Sequence of chain 1.L:
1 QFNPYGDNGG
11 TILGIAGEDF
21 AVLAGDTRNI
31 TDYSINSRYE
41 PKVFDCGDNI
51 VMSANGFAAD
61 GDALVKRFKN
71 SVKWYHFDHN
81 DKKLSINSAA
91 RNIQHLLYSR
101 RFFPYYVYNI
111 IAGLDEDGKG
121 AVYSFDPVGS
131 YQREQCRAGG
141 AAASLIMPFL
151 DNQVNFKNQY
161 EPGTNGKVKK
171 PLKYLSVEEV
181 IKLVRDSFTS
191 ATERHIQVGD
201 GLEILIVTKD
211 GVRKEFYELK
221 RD

This protein binds this small molecule.
Small molecule (SMILES): COc1ccc(C[C@H](NC(=O)[C@H](C)NC(=O)CN2CCOCC2)C(=O)N[C@@H](Cc2ccccc2)[C@@H](O)[C@H](C)CO)cc1

Binding-site contacts:
Ligand atom C7 contacts residue LYS33 of chain 1.K at 3.7 Å.
Ligand atom C8 contacts residue THR1 of chain 1.K at 2.3 Å.
Ligand atom O21 contacts residue MES1 of chain 1.NA at 2.9 Å (h-bond).
Ligand atom C23 contacts residue GLY47 of chain 1.K at 3.7 Å.
Ligand atom C42 contacts residue GLY47 of chain 1.K at 3.5 Å.
Ligand atom C10 contacts residue THR1 of chain 1.K at 1.5 Å.
Ligand atom C6 contacts residue LYS33 of chain 1.K at 3.6 Å.
Ligand atom C11 contacts residue THR1 of chain 1.K at 2.5 Å.
Ligand atom O49 contacts residue THR21 of chain 1.K at 3.1 Å (h-bond).
Ligand atom C30 contacts residue SER130 of chain 1.L at 3.4 Å.
Ligand atom C35 contacts residue ARG137 of chain 1.L at 3.6 Å.
Ligand atom C1 contacts residue MET45 of chain 1.K at 3.6 Å (hydrophobic).
Ligand atom N22 contacts residue THR1 of chain 1.K at 3.6 Å (h-bond).
Ligand atom O13 contacts residue THR1 of chain 1.K at 2.5 Å (h-bond).
Ligand atom O21 contacts residue THR1 of chain 1.K at 2.3 Å (h-bond).
Ligand atom N28 contacts residue ASP126 of chain 1.L at 3.7 Å.
Ligand atom C11 contacts residue LYS33 of chain 1.K at 3.5 Å.
Ligand atom C11 contacts residue TYR169 of chain 1.K at 3.1 Å (hydrophobic).
Ligand atom C1 contacts residue LYS33 of chain 1.K at 3.6 Å.
Ligand atom C3 contacts residue ALA49 of chain 1.K at 3.4 Å (hydrophobic).
Ligand atom C12 contacts residue THR1 of chain 1.K at 2.5 Å.
Ligand atom O34 contacts residue SER124 of chain 1.L at 3.3 Å (h-bond).
Ligand atom O49 contacts residue ALA20 of chain 1.K at 3.4 Å.
Ligand atom O13 contacts residue SER130 of chain 1.K at 3.3 Å (h-bond).
Ligand atom C4 contacts residue ALA49 of chain 1.K at 3.5 Å (hydrophobic).
Ligand atom O21 contacts residue GLY47 of chain 1.K at 3.1 Å (h-bond).
Ligand atom C12 contacts residue MES1 of chain 1.NA at 3.6 Å.
Ligand atom C7 contacts residue THR1 of chain 1.K at 2.6 Å.
Ligand atom N25 contacts residue THR21 of chain 1.K at 3.1 Å (h-bond).
Ligand atom C24 contacts residue GLY47 of chain 1.K at 3.4 Å.
Ligand atom C11 contacts residue ARG19 of chain 1.K at 3.0 Å.
Ligand atom C32 contacts residue SER130 of chain 1.L at 3.3 Å.
Ligand atom C33 contacts residue SER124 of chain 1.L at 3.5 Å.
Ligand atom N22 contacts residue GLY47 of chain 1.K at 3.1 Å (h-bond).
Ligand atom C27 contacts residue THR21 of chain 1.K at 3.6 Å.
Ligand atom C9 contacts residue THR1 of chain 1.K at 1.4 Å.
Ligand atom C10 contacts residue TYR169 of chain 1.K at 3.7 Å (hydrophobic).
Ligand atom O39 contacts residue ALA49 of chain 1.K at 3.3 Å (h-bond).
Ligand atom O13 contacts residue MES1 of chain 1.NA at 2.5 Å (h-bond).
Ligand atom O37 contacts residue ALA20 of chain 1.K at 3.4 Å.

Sequence of chain 1.K:
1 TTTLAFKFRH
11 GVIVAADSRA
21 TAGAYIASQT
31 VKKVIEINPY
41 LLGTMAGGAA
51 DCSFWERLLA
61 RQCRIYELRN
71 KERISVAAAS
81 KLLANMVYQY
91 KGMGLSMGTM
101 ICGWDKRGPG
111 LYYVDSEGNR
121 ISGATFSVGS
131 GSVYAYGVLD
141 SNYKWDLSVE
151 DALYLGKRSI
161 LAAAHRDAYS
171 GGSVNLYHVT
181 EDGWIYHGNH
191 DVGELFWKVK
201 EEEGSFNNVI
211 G